A protein and the small-molecule ligand that binds it are described below.
Small molecule (SMILES): CC(=O)N[C@H]1[C@H](O[C@H]2[C@H](O)[C@@H](NC(C)=O)CO[C@@H]2CO)O[C@H](CO)[C@@H](O)[C@@H]1O

Binding-site contacts:
Ligand atom O3 contacts residue ASN9 of chain 1.E at 4.3 Å.
Ligand atom C7 contacts residue ASN9 of chain 1.E at 4.1 Å.
Ligand atom O6 contacts residue ASN9 of chain 1.E at 4.4 Å.
Ligand atom C1 contacts residue ASN9 of chain 1.E at 1.4 Å.
Ligand atom C2 contacts residue ASN9 of chain 1.E at 2.5 Å.
Ligand atom N2 contacts residue ASN9 of chain 1.E at 2.8 Å (h-bond).
Ligand atom C4 contacts residue ASN9 of chain 1.E at 4.2 Å.
Ligand atom C5 contacts residue ASN9 of chain 1.E at 3.3 Å.
Ligand atom O5 contacts residue ASN9 of chain 1.E at 2.4 Å (h-bond).
Ligand atom C3 contacts residue ASN9 of chain 1.E at 3.8 Å.
Ligand atom C6 contacts residue ASN9 of chain 1.E at 4.5 Å.

Sequence of chain 1.E:
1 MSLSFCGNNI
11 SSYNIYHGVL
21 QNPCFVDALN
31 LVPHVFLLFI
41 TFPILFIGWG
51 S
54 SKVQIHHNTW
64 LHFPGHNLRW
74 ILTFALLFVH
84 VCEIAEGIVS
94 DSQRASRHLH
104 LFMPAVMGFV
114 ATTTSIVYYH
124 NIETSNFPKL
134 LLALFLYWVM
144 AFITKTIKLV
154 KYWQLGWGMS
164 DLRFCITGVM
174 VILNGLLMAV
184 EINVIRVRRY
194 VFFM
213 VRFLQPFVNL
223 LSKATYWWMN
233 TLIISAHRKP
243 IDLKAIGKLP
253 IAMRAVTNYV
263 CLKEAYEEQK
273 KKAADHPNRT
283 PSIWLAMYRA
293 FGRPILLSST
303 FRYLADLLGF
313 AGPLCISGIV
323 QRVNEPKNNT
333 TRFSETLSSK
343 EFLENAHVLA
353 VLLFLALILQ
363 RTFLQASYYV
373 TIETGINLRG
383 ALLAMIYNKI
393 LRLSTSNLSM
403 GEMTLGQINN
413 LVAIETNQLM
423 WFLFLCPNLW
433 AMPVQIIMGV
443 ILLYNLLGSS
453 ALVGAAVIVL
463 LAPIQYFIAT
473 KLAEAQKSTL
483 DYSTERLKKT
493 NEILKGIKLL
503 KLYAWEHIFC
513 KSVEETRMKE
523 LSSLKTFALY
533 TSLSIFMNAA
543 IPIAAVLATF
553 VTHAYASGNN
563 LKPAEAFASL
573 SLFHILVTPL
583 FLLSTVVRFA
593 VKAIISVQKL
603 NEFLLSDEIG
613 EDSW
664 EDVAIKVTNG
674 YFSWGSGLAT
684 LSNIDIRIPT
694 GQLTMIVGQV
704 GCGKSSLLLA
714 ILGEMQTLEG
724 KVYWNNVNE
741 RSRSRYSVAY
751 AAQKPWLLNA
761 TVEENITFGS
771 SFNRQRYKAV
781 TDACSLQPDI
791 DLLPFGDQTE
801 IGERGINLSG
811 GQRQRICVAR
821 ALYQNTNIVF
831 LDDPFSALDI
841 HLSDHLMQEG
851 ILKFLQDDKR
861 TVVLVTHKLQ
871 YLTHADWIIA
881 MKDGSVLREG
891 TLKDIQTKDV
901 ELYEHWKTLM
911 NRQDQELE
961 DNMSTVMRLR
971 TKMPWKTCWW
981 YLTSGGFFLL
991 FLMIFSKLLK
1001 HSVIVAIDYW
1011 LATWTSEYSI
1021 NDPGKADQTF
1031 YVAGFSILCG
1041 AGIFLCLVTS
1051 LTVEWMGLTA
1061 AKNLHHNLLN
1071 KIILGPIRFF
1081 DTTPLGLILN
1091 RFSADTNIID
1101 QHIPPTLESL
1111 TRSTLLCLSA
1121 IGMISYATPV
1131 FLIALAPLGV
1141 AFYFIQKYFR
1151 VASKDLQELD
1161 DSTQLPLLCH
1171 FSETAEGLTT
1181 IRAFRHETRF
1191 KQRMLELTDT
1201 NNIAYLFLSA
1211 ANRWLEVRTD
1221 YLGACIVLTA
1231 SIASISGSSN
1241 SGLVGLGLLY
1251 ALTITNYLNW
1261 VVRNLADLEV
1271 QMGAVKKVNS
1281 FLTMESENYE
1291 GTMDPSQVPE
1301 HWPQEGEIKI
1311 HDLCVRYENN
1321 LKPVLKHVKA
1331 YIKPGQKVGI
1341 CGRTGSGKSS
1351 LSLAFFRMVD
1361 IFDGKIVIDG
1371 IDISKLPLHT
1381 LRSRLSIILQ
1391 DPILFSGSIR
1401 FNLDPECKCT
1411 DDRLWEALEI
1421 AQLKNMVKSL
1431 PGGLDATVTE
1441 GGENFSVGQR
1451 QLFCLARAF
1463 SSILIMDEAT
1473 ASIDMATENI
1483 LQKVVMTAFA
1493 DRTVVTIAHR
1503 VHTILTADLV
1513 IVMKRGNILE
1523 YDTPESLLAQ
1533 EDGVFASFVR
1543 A